This protein binds this small molecule.
Small molecule (SMILES): CC[C@H](C)[C@H](NC(=O)[C@@H](NC(=O)[C@H](O)[C@@H](C=O)C(C)C)C(C)C)C(=O)O

Binding-site contacts:
Ligand atom C6 contacts residue THR20 of chain 1.BA at 3.5 Å.
Ligand atom C1 contacts residue SER46 of chain 1.BA at 4.0 Å.
Ligand atom C7 contacts residue ARG45 of chain 1.BA at 3.8 Å.
Ligand atom C5 contacts residue LYS33 of chain 1.BA at 3.7 Å.
Ligand atom O3 contacts residue THR1 of chain 1.BA at 2.3 Å (h-bond).
Ligand atom C23 contacts residue GLY47 of chain 1.BA at 4.1 Å.
Ligand atom O27 contacts residue GLY128 of chain 1.BA at 3.9 Å.
Ligand atom C16 contacts residue SER168 of chain 1.BA at 3.5 Å.
Ligand atom O3 contacts residue ARG45 of chain 1.BA at 4.0 Å.
Ligand atom C1 contacts residue THR1 of chain 1.BA at 1.4 Å.
Ligand atom N20 contacts residue GLY47 of chain 1.BA at 3.8 Å.
Ligand atom C21 contacts residue GLY47 of chain 1.BA at 3.7 Å.
Ligand atom C5 contacts residue THR1 of chain 1.BA at 3.0 Å.
Ligand atom O12 contacts residue GLY47 of chain 1.BA at 3.8 Å.
Ligand atom C4 contacts residue GLY47 of chain 1.BA at 3.4 Å.
Ligand atom C42 contacts residue SER46 of chain 1.BA at 3.1 Å.
Ligand atom C7 contacts residue GLY47 of chain 1.BA at 3.8 Å.
Ligand atom C42 contacts residue GLY96 of chain 1.BA at 3.9 Å.
Ligand atom C1 contacts residue GLY47 of chain 1.BA at 3.9 Å.
Ligand atom O27 contacts residue SER129 of chain 1.BA at 3.3 Å (h-bond).
Ligand atom C11 contacts residue THR1 of chain 1.BA at 3.6 Å.
Ligand atom C9 contacts residue THR1 of chain 1.BA at 2.9 Å.
Ligand atom N13 contacts residue THR1 of chain 1.BA at 3.3 Å (h-bond).
Ligand atom O19 contacts residue SER129 of chain 1.BA at 3.3 Å (h-bond).
Ligand atom C15 contacts residue SER129 of chain 1.BA at 3.7 Å.
Ligand atom O3 contacts residue SER46 of chain 1.BA at 2.9 Å.
Ligand atom C23 contacts residue LEU115 of chain 1.BA at 3.1 Å (hydrophobic).
Ligand atom C7 contacts residue THR1 of chain 1.BA at 3.9 Å.
Ligand atom O10 contacts residue ARG19 of chain 1.BA at 3.5 Å (salt-bridge).
Ligand atom O19 contacts residue THR1 of chain 1.BA at 3.6 Å.
Ligand atom C42 contacts residue GLY47 of chain 1.BA at 3.9 Å.
Ligand atom C11 contacts residue GLY47 of chain 1.BA at 3.9 Å.
Ligand atom O10 contacts residue THR1 of chain 1.BA at 2.3 Å (h-bond).
Ligand atom C22 contacts residue GLY47 of chain 1.BA at 3.7 Å.
Ligand atom O19 contacts residue GLY128 of chain 1.BA at 3.8 Å.
Ligand atom O10 contacts residue LYS33 of chain 1.BA at 3.6 Å (salt-bridge).
Ligand atom C42 contacts residue LEU115 of chain 1.BA at 3.7 Å (hydrophobic).
Ligand atom O3 contacts residue GLY47 of chain 1.BA at 2.9 Å (h-bond).
Ligand atom C4 contacts residue THR1 of chain 1.BA at 2.4 Å.
Ligand atom C17 contacts residue SER129 of chain 1.BA at 4.0 Å.

Sequence of chain 1.BA:
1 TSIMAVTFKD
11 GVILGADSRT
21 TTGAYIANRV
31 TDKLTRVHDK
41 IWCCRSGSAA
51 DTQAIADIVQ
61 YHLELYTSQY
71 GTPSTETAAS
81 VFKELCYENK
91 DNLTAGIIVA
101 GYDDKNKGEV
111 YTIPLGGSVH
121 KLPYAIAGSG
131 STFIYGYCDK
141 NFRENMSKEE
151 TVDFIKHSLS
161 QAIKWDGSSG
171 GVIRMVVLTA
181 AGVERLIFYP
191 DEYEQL